Binding-site contacts:
Ligand atom O1 contacts residue ASN252 of chain 1.EA at 3.2 Å (h-bond).
Ligand atom O4 contacts residue TRP285 of chain 1.X at 1.4 Å.
Ligand atom O3 contacts residue TRP285 of chain 1.X at 3.2 Å.
Ligand atom O2 contacts residue VAL255 of chain 1.EA at 4.4 Å.
Ligand atom C3 contacts residue TRP285 of chain 1.X at 3.5 Å (hydrophobic).
Ligand atom C6 contacts residue ASP53 of chain 1.X at 3.6 Å.
Ligand atom C1 contacts residue ASN252 of chain 1.EA at 4.0 Å.
Ligand atom C6 contacts residue TRP285 of chain 1.X at 3.2 Å (hydrophobic).
Ligand atom O2 contacts residue TRP285 of chain 1.X at 4.3 Å.
Ligand atom C2 contacts residue TRP285 of chain 1.X at 3.4 Å (hydrophobic).
Ligand atom O5 contacts residue TRP285 of chain 1.X at 3.2 Å.
Ligand atom O1 contacts residue ALA254 of chain 1.EA at 3.8 Å.
Ligand atom C4 contacts residue TRP285 of chain 1.X at 2.8 Å (hydrophobic).
Ligand atom C1 contacts residue TRP285 of chain 1.X at 3.9 Å (hydrophobic).
Ligand atom O5 contacts residue ASP53 of chain 1.X at 4.1 Å.
Ligand atom O2 contacts residue ASN252 of chain 1.EA at 3.3 Å (h-bond).
Ligand atom O1 contacts residue VAL255 of chain 1.EA at 3.3 Å.
Ligand atom O6 contacts residue TRP285 of chain 1.X at 3.6 Å (h-bond).
Ligand atom C5 contacts residue TRP285 of chain 1.X at 3.4 Å (hydrophobic).
Ligand atom O1 contacts residue TRP285 of chain 1.X at 3.6 Å.
Ligand atom C2 contacts residue ASN252 of chain 1.EA at 4.2 Å.

Sequence of chain 1.X:
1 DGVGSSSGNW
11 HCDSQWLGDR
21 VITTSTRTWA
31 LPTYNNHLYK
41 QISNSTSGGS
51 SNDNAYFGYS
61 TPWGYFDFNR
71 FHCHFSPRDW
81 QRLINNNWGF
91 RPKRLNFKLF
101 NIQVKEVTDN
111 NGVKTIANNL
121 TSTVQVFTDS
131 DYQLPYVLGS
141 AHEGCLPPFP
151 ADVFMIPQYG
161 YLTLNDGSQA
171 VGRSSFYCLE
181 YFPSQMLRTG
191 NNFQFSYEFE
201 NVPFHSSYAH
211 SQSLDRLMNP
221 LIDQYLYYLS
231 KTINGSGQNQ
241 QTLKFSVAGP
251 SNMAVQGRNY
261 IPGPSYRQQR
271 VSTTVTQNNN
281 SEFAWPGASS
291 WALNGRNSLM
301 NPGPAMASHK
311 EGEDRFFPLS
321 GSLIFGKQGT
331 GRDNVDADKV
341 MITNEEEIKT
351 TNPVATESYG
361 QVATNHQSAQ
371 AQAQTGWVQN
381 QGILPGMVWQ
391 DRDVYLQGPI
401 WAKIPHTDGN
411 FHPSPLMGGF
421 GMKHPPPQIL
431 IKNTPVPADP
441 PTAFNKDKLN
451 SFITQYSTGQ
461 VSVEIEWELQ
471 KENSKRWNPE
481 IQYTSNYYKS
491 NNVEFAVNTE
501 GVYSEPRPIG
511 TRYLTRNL

The small molecule below binds the protein below.
Small molecule (SMILES): OC[C@H]1O[C@@H](O)[C@H](O)[C@@H](O)[C@H]1O

Sequence of chain 1.EA:
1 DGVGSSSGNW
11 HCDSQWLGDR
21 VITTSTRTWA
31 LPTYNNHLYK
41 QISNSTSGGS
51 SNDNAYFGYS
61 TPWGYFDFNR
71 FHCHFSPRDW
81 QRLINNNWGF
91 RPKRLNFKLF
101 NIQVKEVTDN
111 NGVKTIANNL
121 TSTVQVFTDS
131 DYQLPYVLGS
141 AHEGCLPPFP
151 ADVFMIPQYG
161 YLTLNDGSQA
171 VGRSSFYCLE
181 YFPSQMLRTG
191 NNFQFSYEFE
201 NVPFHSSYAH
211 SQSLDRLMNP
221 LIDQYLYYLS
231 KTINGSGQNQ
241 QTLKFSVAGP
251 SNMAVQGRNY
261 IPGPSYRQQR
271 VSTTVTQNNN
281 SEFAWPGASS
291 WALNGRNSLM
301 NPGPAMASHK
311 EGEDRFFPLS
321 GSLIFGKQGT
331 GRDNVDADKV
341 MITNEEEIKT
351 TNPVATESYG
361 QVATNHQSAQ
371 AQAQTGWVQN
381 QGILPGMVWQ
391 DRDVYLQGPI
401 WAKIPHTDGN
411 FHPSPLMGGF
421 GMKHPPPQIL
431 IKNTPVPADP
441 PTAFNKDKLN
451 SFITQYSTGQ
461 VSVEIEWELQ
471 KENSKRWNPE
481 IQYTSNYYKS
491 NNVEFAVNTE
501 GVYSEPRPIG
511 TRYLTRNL